Sequence of chain 1.A:
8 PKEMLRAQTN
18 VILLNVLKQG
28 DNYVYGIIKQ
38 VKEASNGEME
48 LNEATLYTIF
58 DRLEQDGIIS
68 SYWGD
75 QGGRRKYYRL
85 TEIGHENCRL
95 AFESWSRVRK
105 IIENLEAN

A small-molecule ligand and the protein it binds are described below.
Small molecule (SMILES): CC[P](C)(CC)[Rh]([P](C)(CC)CC)([P](CC)(CC)CNCC(=O)NCCN1C(=O)CCC1=O)[P](CC)(CC)CNCC(=O)NCCN1C(=O)CCC1=O

Binding-site contacts:
Ligand atom C11 contacts residue ARG103 of chain 1.A at 4.4 Å.
Ligand atom C12 contacts residue ARG103 of chain 1.A at 4.4 Å.
Ligand atom O23 contacts residue LYS25 of chain 1.A at 3.0 Å (salt-bridge).
Ligand atom O27 contacts residue CYS92 of chain 1.A at 3.4 Å (h-bond).
Ligand atom C13 contacts residue TRP99 of chain 1.A at 3.7 Å (hydrophobic).
Ligand atom C20 contacts residue VAL18 of chain 1.A at 3.5 Å (hydrophobic).
Ligand atom C25 contacts residue CYS92 of chain 1.A at 1.8 Å (hydrophobic).
Ligand atom N18 contacts residue VAL18 of chain 1.A at 4.3 Å.
Ligand atom C19 contacts residue ASN22 of chain 1.A at 3.5 Å.
Ligand atom C14 contacts residue ARG103 of chain 1.A at 4.5 Å.
Ligand atom C24 contacts residue LYS25 of chain 1.A at 4.3 Å.
Ligand atom O23 contacts residue CYS92 of chain 1.A at 4.0 Å.
Ligand atom C26 contacts residue CYS92 of chain 1.A at 2.8 Å (hydrophobic).
Ligand atom N21 contacts residue ASN22 of chain 1.A at 3.9 Å.
Ligand atom C24 contacts residue CYS92 of chain 1.A at 2.7 Å (hydrophobic).
Ligand atom C31 contacts residue TRP99 of chain 1.A at 3.8 Å (hydrophobic).
Ligand atom C20 contacts residue ASN22 of chain 1.A at 3.5 Å.
Ligand atom O27 contacts residue LEU21 of chain 1.A at 4.0 Å.
Ligand atom C14 contacts residue SER100 of chain 1.A at 3.6 Å.
Ligand atom O23 contacts residue ASN22 of chain 1.A at 2.7 Å (h-bond).
Ligand atom C22 contacts residue ASN22 of chain 1.A at 3.6 Å.
Ligand atom C14 contacts residue PHE96 of chain 1.A at 4.5 Å (hydrophobic).
Ligand atom C22 contacts residue LYS25 of chain 1.A at 4.0 Å.
Ligand atom N21 contacts residue CYS92 of chain 1.A at 3.6 Å (h-bond).
Ligand atom C22 contacts residue CYS92 of chain 1.A at 3.5 Å (hydrophobic).
Ligand atom C32 contacts residue TRP99 of chain 1.A at 3.3 Å (hydrophobic).
Ligand atom C19 contacts residue VAL18 of chain 1.A at 3.8 Å (hydrophobic).
Ligand atom C14 contacts residue TRP99 of chain 1.A at 3.5 Å (hydrophobic).